Sequence of chain 3.B:
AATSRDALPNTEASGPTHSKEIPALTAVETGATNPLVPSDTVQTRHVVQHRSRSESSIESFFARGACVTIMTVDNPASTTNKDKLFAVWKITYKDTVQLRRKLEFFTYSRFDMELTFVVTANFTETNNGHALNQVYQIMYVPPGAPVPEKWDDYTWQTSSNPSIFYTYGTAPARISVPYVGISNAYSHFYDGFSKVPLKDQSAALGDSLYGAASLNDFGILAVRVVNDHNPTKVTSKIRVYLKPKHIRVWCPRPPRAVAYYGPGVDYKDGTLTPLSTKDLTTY

This small molecule binds to this protein.
Small molecule (SMILES): CCOC(=O)c1ccc(OCCC2CCN(c3ccc(C)nn3)CC2)cc1

Binding-site contacts:
Ligand atom N3 contacts residue ILE194 of chain 3.B at 3.6 Å.
Ligand atom C8 contacts residue VAL199 of chain 3.B at 3.7 Å (hydrophobic).
Ligand atom C18 contacts residue PHE237 of chain 3.B at 3.6 Å (hydrophobic).
Ligand atom C13 contacts residue MET132 of chain 3.B at 3.8 Å (hydrophobic).
Ligand atom C4 contacts residue VAL196 of chain 3.B at 3.9 Å (hydrophobic).
Ligand atom C10 contacts residue MET132 of chain 3.B at 3.3 Å (hydrophobic).
Ligand atom C21 contacts residue TYR112 of chain 3.B at 3.3 Å (hydrophobic).
Ligand atom N3 contacts residue LEU240 of chain 3.B at 3.5 Å.
Ligand atom N6 contacts residue VAL196 of chain 3.B at 3.9 Å.
Ligand atom C19 contacts residue TYR205 of chain 3.B at 3.7 Å (hydrophobic).
Ligand atom O23 contacts residue TYR112 of chain 3.B at 3.5 Å.
Ligand atom C2 contacts residue ILE194 of chain 3.B at 3.5 Å (hydrophobic).
Ligand atom C2 contacts residue TYR159 of chain 3.B at 3.5 Å (hydrophobic).
Ligand atom O22 contacts residue TYR112 of chain 3.B at 3.5 Å.
Ligand atom O23 contacts residue PHE237 of chain 3.B at 3.8 Å.
Ligand atom C4 contacts residue TYR159 of chain 3.B at 3.5 Å (hydrophobic).
Ligand atom C17 contacts residue TYR112 of chain 3.B at 3.8 Å (hydrophobic).
Ligand atom C25 contacts residue SER206 of chain 3.B at 3.8 Å.
Ligand atom O14 contacts residue MET132 of chain 3.B at 3.4 Å.
Ligand atom C3 contacts residue TYR159 of chain 3.B at 3.6 Å (hydrophobic).
Ligand atom C11 contacts residue LEU134 of chain 3.B at 3.8 Å (hydrophobic).
Ligand atom C17 contacts residue PHE237 of chain 3.B at 3.7 Å (hydrophobic).
Ligand atom N4 contacts residue LEU134 of chain 3.B at 3.7 Å.
Ligand atom C7 contacts residue TYR159 of chain 3.B at 3.7 Å (hydrophobic).
Ligand atom C5 contacts residue VAL196 of chain 3.B at 3.8 Å (hydrophobic).
Ligand atom C13 contacts residue VAL199 of chain 3.B at 3.7 Å (hydrophobic).
Ligand atom C8 contacts residue VAL196 of chain 3.B at 3.6 Å (hydrophobic).
Ligand atom O22 contacts residue TYR205 of chain 3.B at 3.8 Å.
Ligand atom C11 contacts residue ILE110 of chain 3.B at 3.6 Å (hydrophobic).
Ligand atom C25 contacts residue ASP236 of chain 3.B at 3.5 Å.
Ligand atom C12 contacts residue PHE237 of chain 3.B at 3.5 Å (hydrophobic).
Ligand atom C20 contacts residue TYR205 of chain 3.B at 3.5 Å (hydrophobic).
Ligand atom C18 contacts residue TYR112 of chain 3.B at 3.7 Å (hydrophobic).
Ligand atom N3 contacts residue TYR159 of chain 3.B at 3.9 Å.
Ligand atom C21 contacts residue PHE237 of chain 3.B at 3.7 Å (hydrophobic).
Ligand atom C1 contacts residue PRO181 of chain 3.B at 3.7 Å (hydrophobic).
Ligand atom C10 contacts residue ILE110 of chain 3.B at 3.5 Å (hydrophobic).
Ligand atom C7 contacts residue VAL196 of chain 3.B at 3.6 Å (hydrophobic).
Ligand atom N4 contacts residue LEU240 of chain 3.B at 3.6 Å.
Ligand atom C3 contacts residue ALA24 of chain 3.D at 3.5 Å (hydrophobic).

Sequence of chain 3.D:
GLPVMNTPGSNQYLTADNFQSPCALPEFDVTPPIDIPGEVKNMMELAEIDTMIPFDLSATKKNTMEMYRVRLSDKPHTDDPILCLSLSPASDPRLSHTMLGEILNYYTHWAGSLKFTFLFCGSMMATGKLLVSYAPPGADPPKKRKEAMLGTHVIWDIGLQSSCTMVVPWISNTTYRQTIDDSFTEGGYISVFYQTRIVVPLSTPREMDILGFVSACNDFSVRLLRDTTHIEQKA